Sequence of chain 1.A:
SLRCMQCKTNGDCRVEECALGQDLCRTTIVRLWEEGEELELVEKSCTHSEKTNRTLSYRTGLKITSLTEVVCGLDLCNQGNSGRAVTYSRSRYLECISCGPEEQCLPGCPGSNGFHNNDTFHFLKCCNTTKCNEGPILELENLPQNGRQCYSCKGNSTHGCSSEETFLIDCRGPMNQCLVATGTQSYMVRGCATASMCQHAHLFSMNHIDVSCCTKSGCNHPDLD

The small molecule below binds the protein below.
Small molecule (SMILES): CC(=O)N[C@@H]1[C@@H](O)[C@H](O)[C@@H](CO)O[C@H]1O

Binding-site contacts:
Ligand atom C4 contacts residue ASN174 of chain 1.A at 4.3 Å.
Ligand atom O6 contacts residue PRO156 of chain 1.A at 3.9 Å.
Ligand atom C7 contacts residue ASN174 of chain 1.A at 3.3 Å.
Ligand atom C1 contacts residue ASN174 of chain 1.A at 1.5 Å.
Ligand atom C3 contacts residue ASN174 of chain 1.A at 3.9 Å.
Ligand atom C8 contacts residue THR175 of chain 1.A at 4.4 Å.
Ligand atom C8 contacts residue ASN174 of chain 1.A at 3.1 Å.
Ligand atom C8 contacts residue NAG1 of chain 1.G at 3.7 Å.
Ligand atom C2 contacts residue ASN174 of chain 1.A at 2.5 Å.
Ligand atom N2 contacts residue ASN174 of chain 1.A at 3.0 Å (h-bond).
Ligand atom O5 contacts residue PRO156 of chain 1.A at 4.3 Å.
Ligand atom O7 contacts residue ASN174 of chain 1.A at 3.2 Å (h-bond).
Ligand atom C5 contacts residue ASN174 of chain 1.A at 3.7 Å.
Ligand atom O6 contacts residue CYS155 of chain 1.A at 4.3 Å.
Ligand atom O5 contacts residue ASN174 of chain 1.A at 2.4 Å (h-bond).